The small molecule below binds the protein below.
Small molecule (SMILES): CC(=O)N[C@H]1[C@H](O[C@H]2[C@H](O)[C@@H](NC(C)=O)CO[C@@H]2CO)O[C@H](CO)[C@@H](O)[C@@H]1O

Sequence of chain 1.A:
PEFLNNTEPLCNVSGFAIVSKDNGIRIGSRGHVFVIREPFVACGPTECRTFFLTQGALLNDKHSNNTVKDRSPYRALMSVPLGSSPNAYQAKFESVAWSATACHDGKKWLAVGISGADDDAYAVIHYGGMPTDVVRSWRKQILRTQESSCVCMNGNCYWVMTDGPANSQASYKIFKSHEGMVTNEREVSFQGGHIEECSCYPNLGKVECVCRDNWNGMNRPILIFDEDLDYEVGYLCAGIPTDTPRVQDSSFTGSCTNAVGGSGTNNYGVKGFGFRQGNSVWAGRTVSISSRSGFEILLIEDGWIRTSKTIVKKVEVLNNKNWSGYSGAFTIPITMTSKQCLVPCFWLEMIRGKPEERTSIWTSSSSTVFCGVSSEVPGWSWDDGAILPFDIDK

Binding-site contacts:
Ligand atom C8 contacts residue CYS341 of chain 1.A at 4.0 Å (hydrophobic).
Ligand atom C2 contacts residue ASN12 of chain 1.A at 2.3 Å.
Ligand atom C4 contacts residue ASN12 of chain 1.A at 4.2 Å.
Ligand atom N2 contacts residue LEU10 of chain 1.A at 4.2 Å.
Ligand atom O7 contacts residue ASN12 of chain 1.A at 3.4 Å (h-bond).
Ligand atom C8 contacts residue PRO9 of chain 1.A at 3.8 Å (hydrophobic).
Ligand atom O7 contacts residue GLY278 of chain 1.A at 4.4 Å.
Ligand atom C7 contacts residue LEU10 of chain 1.A at 4.3 Å (hydrophobic).
Ligand atom C5 contacts residue GLY278 of chain 1.A at 4.0 Å.
Ligand atom N2 contacts residue ASN12 of chain 1.A at 2.8 Å (h-bond).
Ligand atom C8 contacts residue CYS11 of chain 1.A at 4.4 Å (hydrophobic).
Ligand atom O5 contacts residue ASN12 of chain 1.A at 2.4 Å (h-bond).
Ligand atom C1 contacts residue ASN12 of chain 1.A at 1.4 Å.
Ligand atom C8 contacts residue LEU10 of chain 1.A at 3.6 Å (hydrophobic).
Ligand atom C7 contacts residue ASN12 of chain 1.A at 3.3 Å.
Ligand atom C5 contacts residue ASN12 of chain 1.A at 3.6 Å.
Ligand atom C6 contacts residue GLY278 of chain 1.A at 4.1 Å.
Ligand atom C8 contacts residue ASN12 of chain 1.A at 4.4 Å.
Ligand atom C8 contacts residue ASN279 of chain 1.A at 3.4 Å.
Ligand atom C3 contacts residue ASN12 of chain 1.A at 3.7 Å.
Ligand atom C8 contacts residue GLY278 of chain 1.A at 4.4 Å.